The small molecule below binds the protein below.
Small molecule (SMILES): CC(=O)N[C@H]1[C@H](O[C@H]2[C@H](O)[C@@H](NC(C)=O)CO[C@@H]2CO)O[C@H](CO)[C@@H](O)[C@@H]1O

Binding-site contacts:
Ligand atom O7 contacts residue ASN798 of chain 1.B at 4.5 Å.
Ligand atom C8 contacts residue GLN801 of chain 1.B at 4.2 Å.
Ligand atom C7 contacts residue ASN798 of chain 1.B at 3.9 Å.
Ligand atom C5 contacts residue GLN801 of chain 1.B at 4.2 Å.
Ligand atom C3 contacts residue ASN798 of chain 1.B at 3.8 Å.
Ligand atom O6 contacts residue GLN801 of chain 1.B at 3.7 Å.
Ligand atom C4 contacts residue ASN798 of chain 1.B at 4.2 Å.
Ligand atom O5 contacts residue ASN798 of chain 1.B at 2.4 Å (h-bond).
Ligand atom O6 contacts residue ASN798 of chain 1.B at 4.5 Å.
Ligand atom C2 contacts residue ASN798 of chain 1.B at 2.5 Å.
Ligand atom C1 contacts residue SER800 of chain 1.B at 3.3 Å.
Ligand atom C1 contacts residue ASN798 of chain 1.B at 1.4 Å.
Ligand atom C6 contacts residue GLN801 of chain 1.B at 3.6 Å.
Ligand atom C5 contacts residue ASN798 of chain 1.B at 3.6 Å.
Ligand atom C6 contacts residue SER800 of chain 1.B at 4.2 Å.
Ligand atom N2 contacts residue ASN798 of chain 1.B at 2.9 Å (h-bond).
Ligand atom C5 contacts residue SER800 of chain 1.B at 3.5 Å.
Ligand atom O5 contacts residue SER800 of chain 1.B at 3.4 Å (h-bond).

Sequence of chain 1.B:
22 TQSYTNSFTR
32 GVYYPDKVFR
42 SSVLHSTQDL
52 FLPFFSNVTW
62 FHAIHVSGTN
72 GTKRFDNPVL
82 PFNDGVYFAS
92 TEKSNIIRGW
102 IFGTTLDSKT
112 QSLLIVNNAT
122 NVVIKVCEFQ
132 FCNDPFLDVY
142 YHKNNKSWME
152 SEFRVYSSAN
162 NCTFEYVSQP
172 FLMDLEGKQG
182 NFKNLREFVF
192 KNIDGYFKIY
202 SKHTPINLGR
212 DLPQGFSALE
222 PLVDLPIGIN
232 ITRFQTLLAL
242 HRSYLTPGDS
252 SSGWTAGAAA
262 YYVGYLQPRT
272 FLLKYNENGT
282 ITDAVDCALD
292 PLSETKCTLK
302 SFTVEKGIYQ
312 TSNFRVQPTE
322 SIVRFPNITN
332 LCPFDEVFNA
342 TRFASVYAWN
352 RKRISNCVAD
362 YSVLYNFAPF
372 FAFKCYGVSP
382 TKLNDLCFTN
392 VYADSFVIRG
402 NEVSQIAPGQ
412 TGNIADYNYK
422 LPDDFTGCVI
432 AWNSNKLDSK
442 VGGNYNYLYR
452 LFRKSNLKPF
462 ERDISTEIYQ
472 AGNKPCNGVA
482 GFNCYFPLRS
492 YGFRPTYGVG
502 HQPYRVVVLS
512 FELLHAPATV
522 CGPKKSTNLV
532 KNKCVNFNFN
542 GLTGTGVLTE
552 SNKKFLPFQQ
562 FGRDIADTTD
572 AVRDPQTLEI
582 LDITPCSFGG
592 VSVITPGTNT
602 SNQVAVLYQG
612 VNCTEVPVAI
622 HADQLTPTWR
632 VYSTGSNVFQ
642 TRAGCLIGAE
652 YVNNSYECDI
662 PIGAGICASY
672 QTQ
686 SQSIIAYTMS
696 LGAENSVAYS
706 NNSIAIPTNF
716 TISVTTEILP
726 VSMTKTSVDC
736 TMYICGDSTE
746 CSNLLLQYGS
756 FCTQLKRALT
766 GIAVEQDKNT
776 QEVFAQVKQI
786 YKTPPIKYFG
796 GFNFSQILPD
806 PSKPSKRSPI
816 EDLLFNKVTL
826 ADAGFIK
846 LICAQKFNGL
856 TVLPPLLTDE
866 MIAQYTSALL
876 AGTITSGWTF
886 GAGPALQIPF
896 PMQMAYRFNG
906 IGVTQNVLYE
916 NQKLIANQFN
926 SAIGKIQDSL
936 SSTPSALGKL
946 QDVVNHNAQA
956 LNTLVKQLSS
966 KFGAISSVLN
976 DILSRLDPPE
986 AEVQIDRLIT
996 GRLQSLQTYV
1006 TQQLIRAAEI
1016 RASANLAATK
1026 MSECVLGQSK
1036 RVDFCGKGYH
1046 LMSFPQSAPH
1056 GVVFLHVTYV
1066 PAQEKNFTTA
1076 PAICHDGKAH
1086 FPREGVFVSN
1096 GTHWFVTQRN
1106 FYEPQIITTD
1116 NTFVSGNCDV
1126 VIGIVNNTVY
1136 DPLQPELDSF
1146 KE